A small-molecule ligand and the protein it binds are described below.
Small molecule (SMILES): N[C@@H](CCC(=O)O)C(=O)O

Sequence of chain 1.D:
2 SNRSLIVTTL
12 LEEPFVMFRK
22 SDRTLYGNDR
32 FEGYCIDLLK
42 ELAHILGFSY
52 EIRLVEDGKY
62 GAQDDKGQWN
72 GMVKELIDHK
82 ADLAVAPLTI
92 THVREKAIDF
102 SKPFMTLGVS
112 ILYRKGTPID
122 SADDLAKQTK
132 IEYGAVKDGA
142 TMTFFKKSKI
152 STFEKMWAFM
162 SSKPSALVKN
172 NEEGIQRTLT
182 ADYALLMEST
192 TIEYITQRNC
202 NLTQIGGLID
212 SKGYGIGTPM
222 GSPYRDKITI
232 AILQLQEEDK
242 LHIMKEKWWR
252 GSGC

Binding-site contacts:
Ligand atom O contacts residue ALA141 of chain 1.D at 4.3 Å.
Ligand atom C contacts residue GLU189 of chain 1.D at 4.4 Å.
Ligand atom C contacts residue ALA141 of chain 1.D at 3.7 Å (hydrophobic).
Ligand atom CG contacts residue GLU189 of chain 1.D at 3.7 Å.
Ligand atom C contacts residue TYR61 of chain 1.D at 3.5 Å (hydrophobic).
Ligand atom OE1 contacts residue GLU189 of chain 1.D at 4.2 Å.
Ligand atom CD contacts residue GLU189 of chain 1.D at 3.9 Å.
Ligand atom CA contacts residue THR90 of chain 1.D at 3.4 Å.
Ligand atom CD contacts residue ALA141 of chain 1.D at 4.2 Å (hydrophobic).
Ligand atom O contacts residue THR90 of chain 1.D at 2.9 Å (h-bond).
Ligand atom OXT contacts residue GLY140 of chain 1.D at 3.5 Å.
Ligand atom N contacts residue PRO88 of chain 1.D at 2.9 Å (h-bond).
Ligand atom OE1 contacts residue ALA141 of chain 1.D at 3.0 Å (h-bond).
Ligand atom CD contacts residue THR142 of chain 1.D at 3.2 Å.
Ligand atom CB contacts residue GLY140 of chain 1.D at 4.4 Å.
Ligand atom OXT contacts residue ARG95 of chain 1.D at 2.7 Å (salt-bridge).
Ligand atom N contacts residue GLU189 of chain 1.D at 2.6 Å (salt-bridge).
Ligand atom C contacts residue THR90 of chain 1.D at 3.5 Å.
Ligand atom OE1 contacts residue GLY140 of chain 1.D at 3.4 Å.
Ligand atom O contacts residue PRO88 of chain 1.D at 3.6 Å (h-bond).
Ligand atom C contacts residue ARG95 of chain 1.D at 3.4 Å.
Ligand atom CA contacts residue ALA141 of chain 1.D at 4.1 Å (hydrophobic).
Ligand atom OE2 contacts residue GLU189 of chain 1.D at 3.7 Å.
Ligand atom O contacts residue LEU89 of chain 1.D at 3.7 Å.
Ligand atom N contacts residue TYR61 of chain 1.D at 4.1 Å.
Ligand atom CB contacts residue GLU189 of chain 1.D at 4.1 Å.
Ligand atom OXT contacts residue TYR61 of chain 1.D at 3.3 Å.
Ligand atom OE2 contacts residue THR142 of chain 1.D at 2.5 Å (h-bond).
Ligand atom CA contacts residue GLU189 of chain 1.D at 3.4 Å.
Ligand atom OE1 contacts residue THR142 of chain 1.D at 2.8 Å (h-bond).
Ligand atom CB contacts residue TYR61 of chain 1.D at 3.6 Å (hydrophobic).
Ligand atom N contacts residue TYR215 of chain 1.D at 3.7 Å.
Ligand atom CA contacts residue PRO88 of chain 1.D at 4.1 Å (hydrophobic).
Ligand atom N contacts residue THR90 of chain 1.D at 3.0 Å (h-bond).
Ligand atom O contacts residue TYR61 of chain 1.D at 3.3 Å.
Ligand atom CB contacts residue ALA141 of chain 1.D at 4.3 Å (hydrophobic).
Ligand atom O contacts residue ARG95 of chain 1.D at 2.7 Å (salt-bridge).
Ligand atom CA contacts residue TYR61 of chain 1.D at 4.1 Å (hydrophobic).
Ligand atom OXT contacts residue ALA141 of chain 1.D at 2.8 Å (h-bond).
Ligand atom C contacts residue PRO88 of chain 1.D at 4.2 Å (hydrophobic).